Sequence of chain 2.A:
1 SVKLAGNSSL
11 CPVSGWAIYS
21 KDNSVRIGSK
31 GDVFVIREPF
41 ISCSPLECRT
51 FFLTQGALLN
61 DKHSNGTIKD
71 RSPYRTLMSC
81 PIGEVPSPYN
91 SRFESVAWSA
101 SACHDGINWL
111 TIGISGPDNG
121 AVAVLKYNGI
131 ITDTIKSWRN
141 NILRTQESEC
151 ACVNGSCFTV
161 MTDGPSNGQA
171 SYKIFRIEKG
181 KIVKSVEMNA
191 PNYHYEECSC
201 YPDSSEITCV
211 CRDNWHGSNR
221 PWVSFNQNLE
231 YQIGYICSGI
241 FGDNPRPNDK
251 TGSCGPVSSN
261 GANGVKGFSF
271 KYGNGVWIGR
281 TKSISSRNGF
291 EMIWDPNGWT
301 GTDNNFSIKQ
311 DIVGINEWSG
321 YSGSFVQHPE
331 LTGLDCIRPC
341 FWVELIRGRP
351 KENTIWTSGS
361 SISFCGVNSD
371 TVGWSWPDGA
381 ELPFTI

Binding-site contacts:
Ligand atom C1 contacts residue GLN227 of chain 2.A at 4.5 Å.
Ligand atom C5 contacts residue ASN154 of chain 2.A at 3.6 Å.
Ligand atom O3 contacts residue NAG2 of chain 3.G at 3.5 Å (h-bond).
Ligand atom N2 contacts residue ASN154 of chain 2.A at 2.9 Å (h-bond).
Ligand atom O3 contacts residue NAG1 of chain 3.G at 3.7 Å.
Ligand atom C1 contacts residue NAG1 of chain 3.G at 4.1 Å.
Ligand atom N2 contacts residue NAG2 of chain 3.G at 3.5 Å (h-bond).
Ligand atom C3 contacts residue ASN154 of chain 2.A at 3.8 Å.
Ligand atom C8 contacts residue GLN227 of chain 2.A at 4.1 Å.
Ligand atom C1 contacts residue LYS3 of chain 2.A at 4.5 Å.
Ligand atom O7 contacts residue GLN227 of chain 2.A at 2.6 Å (h-bond).
Ligand atom O5 contacts residue NAG2 of chain 3.G at 3.9 Å.
Ligand atom O6 contacts residue ASN154 of chain 2.A at 4.4 Å.
Ligand atom C5 contacts residue NAG2 of chain 3.G at 4.0 Å.
Ligand atom C4 contacts residue NAG1 of chain 3.G at 4.4 Å.
Ligand atom C4 contacts residue ASN154 of chain 2.A at 4.2 Å.
Ligand atom C3 contacts residue NAG2 of chain 3.G at 4.0 Å.
Ligand atom C7 contacts residue GLN227 of chain 2.A at 3.3 Å.
Ligand atom C3 contacts residue NAG1 of chain 3.G at 4.1 Å.
Ligand atom C7 contacts residue NAG2 of chain 3.G at 4.4 Å.
Ligand atom C8 contacts residue NAG2 of chain 3.G at 3.7 Å.
Ligand atom O4 contacts residue NAG1 of chain 3.G at 4.1 Å.
Ligand atom C6 contacts residue NAG2 of chain 3.G at 3.1 Å.
Ligand atom C2 contacts residue NAG2 of chain 3.G at 4.1 Å.
Ligand atom O5 contacts residue ASN154 of chain 2.A at 2.3 Å (h-bond).
Ligand atom C1 contacts residue ASN154 of chain 2.A at 1.4 Å.
Ligand atom C5 contacts residue NAG1 of chain 3.G at 4.3 Å.
Ligand atom O7 contacts residue NAG1 of chain 3.G at 3.5 Å (h-bond).
Ligand atom O6 contacts residue NAG1 of chain 3.G at 4.2 Å.
Ligand atom C1 contacts residue NAG2 of chain 3.G at 4.2 Å.
Ligand atom O7 contacts residue ASN154 of chain 2.A at 3.7 Å.
Ligand atom O5 contacts residue LYS3 of chain 2.A at 4.2 Å.
Ligand atom C2 contacts residue GLN227 of chain 2.A at 4.3 Å.
Ligand atom C2 contacts residue NAG1 of chain 3.G at 4.2 Å.
Ligand atom C7 contacts residue NAG1 of chain 3.G at 4.4 Å.
Ligand atom C2 contacts residue ASN154 of chain 2.A at 2.5 Å.
Ligand atom N2 contacts residue GLN227 of chain 2.A at 4.1 Å.
Ligand atom O5 contacts residue NAG1 of chain 3.G at 3.5 Å (h-bond).
Ligand atom O6 contacts residue NAG2 of chain 3.G at 2.4 Å (h-bond).
Ligand atom C7 contacts residue ASN154 of chain 2.A at 3.5 Å.

The small molecule below binds the protein below.
Small molecule (SMILES): CC(=O)N[C@H]1[C@H](O[C@H]2[C@H](O)[C@@H](NC(C)=O)CO[C@@H]2CO)O[C@H](CO)[C@@H](O)[C@@H]1O